Sequence of chain 1.A:
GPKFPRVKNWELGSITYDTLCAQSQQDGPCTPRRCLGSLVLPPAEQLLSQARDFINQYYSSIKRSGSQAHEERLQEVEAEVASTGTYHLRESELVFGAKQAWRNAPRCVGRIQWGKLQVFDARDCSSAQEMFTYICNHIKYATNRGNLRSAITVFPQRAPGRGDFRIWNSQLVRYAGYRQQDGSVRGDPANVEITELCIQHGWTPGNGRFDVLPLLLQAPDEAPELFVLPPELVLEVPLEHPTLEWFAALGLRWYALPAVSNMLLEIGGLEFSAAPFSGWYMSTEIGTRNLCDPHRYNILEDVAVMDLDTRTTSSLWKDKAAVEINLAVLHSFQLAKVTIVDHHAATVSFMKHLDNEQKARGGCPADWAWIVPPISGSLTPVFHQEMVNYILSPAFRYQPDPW

Binding-site contacts:
Ligand atom C22 contacts residue MET302 of chain 1.A at 3.7 Å (hydrophobic).
Ligand atom C09 contacts residue GLU324 of chain 1.A at 3.4 Å.
Ligand atom N02 contacts residue TYR320 of chain 1.A at 3.6 Å.
Ligand atom N01 contacts residue HEM1 of chain 1.C at 3.8 Å.
Ligand atom C23 contacts residue ASN301 of chain 1.A at 3.7 Å.
Ligand atom N29 contacts residue TRP410 of chain 1.A at 3.7 Å.
Ligand atom O12 contacts residue VAL299 of chain 1.A at 3.8 Å.
Ligand atom C03 contacts residue HEM1 of chain 1.C at 2.9 Å.
Ligand atom C23 contacts residue TYR438 of chain 1.A at 3.4 Å (hydrophobic).
Ligand atom N02 contacts residue HEM1 of chain 1.C at 3.6 Å.
Ligand atom C22 contacts residue HEM1 of chain 1.C at 3.6 Å.
Ligand atom C24 contacts residue TYR438 of chain 1.A at 3.6 Å (hydrophobic).
Ligand atom C06 contacts residue PHE316 of chain 1.A at 3.6 Å (hydrophobic).
Ligand atom C05 contacts residue HEM1 of chain 1.C at 3.5 Å.
Ligand atom C04 contacts residue HEM1 of chain 1.C at 3.1 Å.
Ligand atom O12 contacts residue HEM1 of chain 1.C at 3.3 Å.
Ligand atom N01 contacts residue GLU324 of chain 1.A at 2.6 Å (salt-bridge).
Ligand atom C30 contacts residue GOL1 of chain 1.G at 3.5 Å.
Ligand atom C08 contacts residue VAL299 of chain 1.A at 3.6 Å (hydrophobic).
Ligand atom C10 contacts residue GLU324 of chain 1.A at 3.5 Å.
Ligand atom C06 contacts residue VAL299 of chain 1.A at 3.6 Å (hydrophobic).
Ligand atom C26 contacts residue HEM1 of chain 1.C at 3.4 Å.
Ligand atom C09 contacts residue EDO1 of chain 1.F at 3.8 Å.
Ligand atom C10 contacts residue HEM1 of chain 1.C at 3.7 Å.
Ligand atom C02 contacts residue HEM1 of chain 1.C at 3.6 Å.
Ligand atom C21 contacts residue HEM1 of chain 1.C at 3.2 Å.
Ligand atom C02 contacts residue GLU324 of chain 1.A at 3.5 Å.
Ligand atom C07 contacts residue HEM1 of chain 1.C at 3.5 Å.
Ligand atom N02 contacts residue TRP319 of chain 1.A at 2.7 Å (h-bond).
Ligand atom C06 contacts residue HEM1 of chain 1.C at 3.1 Å.
Ligand atom C30 contacts residue VAL67 of chain 1.A at 3.6 Å (hydrophobic).
Ligand atom C08 contacts residue HEM1 of chain 1.C at 3.8 Å.
Ligand atom C09 contacts residue HEM1 of chain 1.C at 3.5 Å.
Ligand atom C30 contacts residue TYR438 of chain 1.A at 3.6 Å (hydrophobic).
Ligand atom N02 contacts residue GLU324 of chain 1.A at 2.8 Å (salt-bridge).
Ligand atom C30 contacts residue TRP410 of chain 1.A at 3.8 Å (hydrophobic).
Ligand atom C11 contacts residue HEM1 of chain 1.C at 3.4 Å.
Ligand atom C07 contacts residue VAL299 of chain 1.A at 3.3 Å (hydrophobic).
Ligand atom C02 contacts residue TRP319 of chain 1.A at 3.8 Å (hydrophobic).
Ligand atom N29 contacts residue GOL1 of chain 1.G at 2.8 Å (h-bond).

This protein binds this small molecule.
Small molecule (SMILES): CNCc1cc(OCc2ccc3ccc(N)nc3c2)ccc1Cl